Sequence of chain 1.A:
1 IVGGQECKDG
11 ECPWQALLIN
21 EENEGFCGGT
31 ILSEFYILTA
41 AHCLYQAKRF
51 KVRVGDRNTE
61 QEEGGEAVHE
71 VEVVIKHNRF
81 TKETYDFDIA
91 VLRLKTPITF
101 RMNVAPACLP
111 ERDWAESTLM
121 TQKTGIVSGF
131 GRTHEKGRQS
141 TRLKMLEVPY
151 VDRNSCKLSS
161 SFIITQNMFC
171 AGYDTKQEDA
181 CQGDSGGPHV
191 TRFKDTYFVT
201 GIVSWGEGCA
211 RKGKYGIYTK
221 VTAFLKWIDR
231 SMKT

Binding-site contacts:
Ligand atom C13 contacts residue GLY206 of chain 1.A at 3.9 Å.
Ligand atom S6 contacts residue TRP205 of chain 1.A at 3.4 Å.
Ligand atom C17 contacts residue PHE162 of chain 1.A at 3.6 Å (hydrophobic).
Ligand atom S6 contacts residue VAL203 of chain 1.A at 3.8 Å.
Ligand atom C3 contacts residue GLY208 of chain 1.A at 3.4 Å.
Ligand atom C20 contacts residue THR84 of chain 1.A at 3.4 Å.
Ligand atom C9 contacts residue GLY208 of chain 1.A at 3.9 Å.
Ligand atom CL1 contacts residue TYR218 of chain 1.A at 3.6 Å.
Ligand atom S6 contacts residue GLY206 of chain 1.A at 3.8 Å.
Ligand atom C15 contacts residue GLY206 of chain 1.A at 2.9 Å.
Ligand atom C2 contacts residue ASP179 of chain 1.A at 3.4 Å.
Ligand atom N2 contacts residue GLY206 of chain 1.A at 2.9 Å (h-bond).
Ligand atom O5 contacts residue LYS82 of chain 1.A at 3.8 Å.
Ligand atom C2 contacts residue TRP205 of chain 1.A at 3.9 Å (hydrophobic).
Ligand atom O3 contacts residue GLY206 of chain 1.A at 3.3 Å (h-bond).
Ligand atom O3 contacts residue TRP205 of chain 1.A at 3.2 Å.
Ligand atom CL1 contacts residue TRP205 of chain 1.A at 3.5 Å.
Ligand atom C22 contacts residue LYS82 of chain 1.A at 3.3 Å.
Ligand atom CL1 contacts residue VAL203 of chain 1.A at 3.7 Å.
Ligand atom C1 contacts residue ALA180 of chain 1.A at 3.7 Å (hydrophobic).
Ligand atom C16 contacts residue GLY206 of chain 1.A at 3.6 Å.
Ligand atom CL1 contacts residue ILE217 of chain 1.A at 3.5 Å.
Ligand atom O5 contacts residue GLU83 of chain 1.A at 3.5 Å (salt-bridge).
Ligand atom C19 contacts residue TRP205 of chain 1.A at 3.6 Å (hydrophobic).
Ligand atom C4 contacts residue GLY206 of chain 1.A at 3.7 Å.
Ligand atom O5 contacts residue TYR85 of chain 1.A at 3.5 Å (h-bond).
Ligand atom C3 contacts residue GLY206 of chain 1.A at 3.9 Å.
Ligand atom C3 contacts residue ALA180 of chain 1.A at 3.4 Å (hydrophobic).
Ligand atom O5 contacts residue THR84 of chain 1.A at 3.1 Å.
Ligand atom O2 contacts residue GLN182 of chain 1.A at 3.2 Å.
Ligand atom C12 contacts residue GLY206 of chain 1.A at 3.2 Å.
Ligand atom C22 contacts residue GLU83 of chain 1.A at 3.2 Å.
Ligand atom C1 contacts residue TRP205 of chain 1.A at 3.3 Å (hydrophobic).
Ligand atom C14 contacts residue GLY206 of chain 1.A at 3.3 Å.
Ligand atom C17 contacts residue TRP205 of chain 1.A at 3.8 Å (hydrophobic).
Ligand atom CL1 contacts residue GLY216 of chain 1.A at 3.6 Å.
Ligand atom C2 contacts residue GLY216 of chain 1.A at 3.9 Å.
Ligand atom C2 contacts residue ALA180 of chain 1.A at 3.6 Å (hydrophobic).
Ligand atom C9 contacts residue CYS181 of chain 1.A at 3.8 Å (hydrophobic).
Ligand atom C17 contacts residue GLY206 of chain 1.A at 3.6 Å.

The small molecule below binds the protein below.
Small molecule (SMILES): C[C@@H](C(=O)N1CCOCC1)N1CC[C@H](NS(=O)(=O)/C=C/c2ccc(Cl)s2)C1=O